Binding-site contacts:
Ligand atom O4 contacts residue GLU180 of chain 1.A at 2.4 Å (salt-bridge).
Ligand atom O2 contacts residue MG1 of chain 1.G at 3.0 Å.
Ligand atom C4 contacts residue GLU180 of chain 1.A at 3.3 Å.
Ligand atom O2 contacts residue HIS219 of chain 1.A at 3.3 Å (h-bond).
Ligand atom C2 contacts residue GLU180 of chain 1.A at 3.6 Å.
Ligand atom O4 contacts residue ASP291 of chain 1.A at 3.0 Å (salt-bridge).
Ligand atom O5 contacts residue TRP136 of chain 1.A at 3.5 Å.
Ligand atom C1 contacts residue TRP136 of chain 1.A at 3.5 Å (hydrophobic).
Ligand atom C3 contacts residue MG1 of chain 1.F at 3.6 Å.
Ligand atom O2 contacts residue GLU180 of chain 1.A at 3.0 Å (salt-bridge).
Ligand atom C5 contacts residue HIS53 of chain 1.A at 3.1 Å.
Ligand atom O4 contacts residue MG1 of chain 1.F at 2.3 Å.
Ligand atom C2 contacts residue MG1 of chain 1.G at 3.9 Å.
Ligand atom O5 contacts residue HIS53 of chain 1.A at 2.7 Å (h-bond).
Ligand atom C3 contacts residue TRP136 of chain 1.A at 3.7 Å (hydrophobic).
Ligand atom O1 contacts residue HIS219 of chain 1.A at 3.0 Å (h-bond).
Ligand atom C1 contacts residue MG1 of chain 1.G at 3.5 Å.
Ligand atom O1 contacts residue LYS182 of chain 1.A at 3.0 Å (salt-bridge).
Ligand atom C2 contacts residue HIS219 of chain 1.A at 3.9 Å.
Ligand atom C2 contacts residue MG1 of chain 1.F at 3.3 Å.
Ligand atom O3 contacts residue ASP291 of chain 1.A at 2.8 Å (salt-bridge).
Ligand atom C2 contacts residue TRP136 of chain 1.A at 3.6 Å (hydrophobic).
Ligand atom O4 contacts residue ASP244 of chain 1.A at 3.2 Å (salt-bridge).
Ligand atom C4 contacts residue MG1 of chain 1.F at 3.4 Å.
Ligand atom O2 contacts residue MG1 of chain 1.F at 2.3 Å.
Ligand atom O3 contacts residue MG1 of chain 1.F at 3.6 Å.
Ligand atom C4 contacts residue TRP136 of chain 1.A at 3.7 Å (hydrophobic).
Ligand atom C3 contacts residue ASP291 of chain 1.A at 3.6 Å.
Ligand atom C1 contacts residue LYS182 of chain 1.A at 4.0 Å.
Ligand atom C1 contacts residue PHE25 of chain 1.B at 3.8 Å (hydrophobic).
Ligand atom C5 contacts residue TRP136 of chain 1.A at 4.0 Å (hydrophobic).
Ligand atom O1 contacts residue TRP136 of chain 1.A at 3.9 Å.
Ligand atom O2 contacts residue GLU216 of chain 1.A at 2.8 Å (salt-bridge).
Ligand atom O5 contacts residue PHE93 of chain 1.A at 3.8 Å.
Ligand atom O2 contacts residue ASP291 of chain 1.A at 3.0 Å (salt-bridge).
Ligand atom O1 contacts residue MG1 of chain 1.G at 2.4 Å.
Ligand atom O1 contacts residue ASP254 of chain 1.A at 3.3 Å (salt-bridge).
Ligand atom C4 contacts residue ASP291 of chain 1.A at 3.8 Å.
Ligand atom C2 contacts residue ASP291 of chain 1.A at 3.8 Å.
Ligand atom O3 contacts residue TRP15 of chain 1.A at 3.6 Å (h-bond).

Sequence of chain 1.B:
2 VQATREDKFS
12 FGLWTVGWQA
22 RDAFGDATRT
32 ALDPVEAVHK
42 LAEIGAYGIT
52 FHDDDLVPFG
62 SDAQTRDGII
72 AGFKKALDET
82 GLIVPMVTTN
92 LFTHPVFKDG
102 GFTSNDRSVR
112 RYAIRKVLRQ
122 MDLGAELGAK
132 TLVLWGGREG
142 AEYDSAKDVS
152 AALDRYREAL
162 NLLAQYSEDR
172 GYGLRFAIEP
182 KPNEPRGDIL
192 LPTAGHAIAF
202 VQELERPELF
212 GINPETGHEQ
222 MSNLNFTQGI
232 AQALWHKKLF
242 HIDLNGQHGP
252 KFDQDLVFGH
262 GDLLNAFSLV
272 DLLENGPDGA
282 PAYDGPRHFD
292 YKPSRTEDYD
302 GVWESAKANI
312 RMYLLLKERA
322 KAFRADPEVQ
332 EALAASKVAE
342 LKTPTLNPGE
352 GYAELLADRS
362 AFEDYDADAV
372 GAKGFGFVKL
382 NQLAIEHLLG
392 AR

Sequence of chain 1.A:
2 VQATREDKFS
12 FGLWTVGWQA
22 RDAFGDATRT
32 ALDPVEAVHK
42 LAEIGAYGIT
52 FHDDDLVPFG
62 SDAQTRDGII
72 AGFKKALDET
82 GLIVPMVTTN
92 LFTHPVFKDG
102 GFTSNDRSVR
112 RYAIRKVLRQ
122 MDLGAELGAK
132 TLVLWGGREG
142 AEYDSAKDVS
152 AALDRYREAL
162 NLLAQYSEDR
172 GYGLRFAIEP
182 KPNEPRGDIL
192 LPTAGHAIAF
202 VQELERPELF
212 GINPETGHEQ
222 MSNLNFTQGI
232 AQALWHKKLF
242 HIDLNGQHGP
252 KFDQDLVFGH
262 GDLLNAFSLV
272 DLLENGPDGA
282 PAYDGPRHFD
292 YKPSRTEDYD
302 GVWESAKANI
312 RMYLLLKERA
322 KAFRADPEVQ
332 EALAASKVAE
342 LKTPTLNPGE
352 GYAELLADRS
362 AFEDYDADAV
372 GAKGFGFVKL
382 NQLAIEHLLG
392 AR

A small-molecule ligand and the protein it binds are described below.
Small molecule (SMILES): O=C[C@H](O)[C@@H](O)[C@H](O)CO